Sequence of chain 2.A:
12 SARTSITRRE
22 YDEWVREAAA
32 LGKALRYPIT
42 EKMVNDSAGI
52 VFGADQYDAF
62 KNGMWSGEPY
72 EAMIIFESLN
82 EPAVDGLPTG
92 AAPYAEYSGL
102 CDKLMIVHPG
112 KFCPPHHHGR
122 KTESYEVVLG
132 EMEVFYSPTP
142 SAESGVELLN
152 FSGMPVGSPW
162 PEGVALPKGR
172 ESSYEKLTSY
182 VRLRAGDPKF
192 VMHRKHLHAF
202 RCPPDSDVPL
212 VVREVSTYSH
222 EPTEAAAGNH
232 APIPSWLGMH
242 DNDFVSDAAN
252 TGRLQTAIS

This protein binds this small molecule.
Small molecule (SMILES): OC[C@@]1(O)OC[C@H](O)[C@@H]1O

Binding-site contacts:
Ligand atom C4 contacts residue ILE76 of chain 2.A at 3.5 Å (hydrophobic).
Ligand atom O5 contacts residue CO1 of chain 2.B at 3.4 Å.
Ligand atom O1 contacts residue HIS199 of chain 2.A at 3.0 Å (h-bond).
Ligand atom C4 contacts residue GLU222 of chain 2.A at 3.9 Å.
Ligand atom C5 contacts residue CYS114 of chain 2.A at 3.8 Å (hydrophobic).
Ligand atom O1 contacts residue GLU215 of chain 2.A at 3.8 Å.
Ligand atom C3 contacts residue MET106 of chain 2.A at 3.9 Å (hydrophobic).
Ligand atom C3 contacts residue GLU215 of chain 2.A at 3.9 Å.
Ligand atom O1 contacts residue HIS117 of chain 2.A at 3.3 Å (h-bond).
Ligand atom C3 contacts residue ILE76 of chain 2.A at 3.8 Å (hydrophobic).
Ligand atom O3 contacts residue LYS104 of chain 2.A at 3.9 Å.
Ligand atom O2 contacts residue HIS119 of chain 2.A at 3.1 Å (h-bond).
Ligand atom O4 contacts residue LYS122 of chain 2.A at 3.6 Å.
Ligand atom C2 contacts residue GLU215 of chain 2.A at 3.8 Å.
Ligand atom C1 contacts residue GLU215 of chain 2.A at 3.0 Å.
Ligand atom O2 contacts residue GLU215 of chain 2.A at 4.0 Å.
Ligand atom O1 contacts residue CO1 of chain 2.B at 2.3 Å.
Ligand atom O3 contacts residue GLU215 of chain 2.A at 3.3 Å (salt-bridge).
Ligand atom O2 contacts residue CO1 of chain 2.B at 2.3 Å.
Ligand atom O5 contacts residue CYS114 of chain 2.A at 3.4 Å (h-bond).
Ligand atom O2 contacts residue HIS117 of chain 2.A at 3.5 Å (h-bond).
Ligand atom C2 contacts residue HIS117 of chain 2.A at 3.8 Å.
Ligand atom O1 contacts residue PHE201 of chain 2.A at 3.8 Å.
Ligand atom O1 contacts residue GLU124 of chain 2.A at 2.7 Å (salt-bridge).
Ligand atom C2 contacts residue CO1 of chain 2.B at 3.1 Å.
Ligand atom O3 contacts residue LYS122 of chain 2.A at 3.1 Å (salt-bridge).
Ligand atom C2 contacts residue LYS122 of chain 2.A at 4.1 Å.
Ligand atom O2 contacts residue LYS122 of chain 2.A at 2.9 Å (salt-bridge).
Ligand atom C1 contacts residue MET106 of chain 2.A at 3.9 Å (hydrophobic).
Ligand atom O4 contacts residue ARG254 of chain 2.A at 3.6 Å (salt-bridge).
Ligand atom C1 contacts residue CO1 of chain 2.B at 3.1 Å.
Ligand atom C4 contacts residue ARG254 of chain 2.A at 3.9 Å.
Ligand atom C1 contacts residue GLU124 of chain 2.A at 3.3 Å.
Ligand atom O1 contacts residue TYR126 of chain 2.A at 4.0 Å.
Ligand atom O5 contacts residue HIS117 of chain 2.A at 3.1 Å (h-bond).
Ligand atom C2 contacts residue GLU124 of chain 2.A at 3.8 Å.
Ligand atom C3 contacts residue LYS122 of chain 2.A at 4.1 Å.
Ligand atom C1 contacts residue PHE201 of chain 2.A at 3.9 Å (hydrophobic).
Ligand atom O4 contacts residue GLU222 of chain 2.A at 2.7 Å (salt-bridge).
Ligand atom O2 contacts residue GLU124 of chain 2.A at 2.9 Å (salt-bridge).